Binding-site contacts:
Ligand atom C contacts residue THR46 of chain 1.F at 3.9 Å.
Ligand atom OH contacts residue ILE122 of chain 1.E at 3.8 Å.
Ligand atom OE1 contacts residue TRP252 of chain 1.F at 3.6 Å.
Ligand atom CB contacts residue LEU251 of chain 1.F at 3.5 Å (hydrophobic).
Ligand atom O contacts residue ASN135 of chain 1.F at 3.7 Å.
Ligand atom CA contacts residue LEU251 of chain 1.F at 3.4 Å (hydrophobic).
Ligand atom N contacts residue LEU251 of chain 1.F at 3.1 Å (h-bond).
Ligand atom CG2 contacts residue LEU251 of chain 1.F at 3.7 Å (hydrophobic).
Ligand atom O contacts residue LYS48 of chain 1.F at 3.6 Å.
Ligand atom CA contacts residue GLY47 of chain 1.F at 3.7 Å.
Ligand atom CD contacts residue ASP253 of chain 1.F at 4.0 Å.
Ligand atom NE2 contacts residue GLY47 of chain 1.F at 3.1 Å (h-bond).
Ligand atom CD contacts residue TRP252 of chain 1.F at 3.5 Å (hydrophobic).
Ligand atom CA contacts residue LYS48 of chain 1.F at 3.9 Å.
Ligand atom CG contacts residue ASN135 of chain 1.F at 3.4 Å.
Ligand atom CG contacts residue ILE49 of chain 1.F at 3.9 Å (hydrophobic).
Ligand atom NE2 contacts residue TRP252 of chain 1.F at 3.5 Å.
Ligand atom CZ contacts residue ILE122 of chain 1.E at 3.8 Å (hydrophobic).
Ligand atom CG1 contacts residue LEU187 of chain 1.F at 3.9 Å (hydrophobic).
Ligand atom C contacts residue LEU251 of chain 1.F at 3.8 Å (hydrophobic).
Ligand atom CG1 contacts residue ILE136 of chain 1.F at 3.7 Å (hydrophobic).
Ligand atom CD contacts residue GLY47 of chain 1.F at 3.8 Å.
Ligand atom O contacts residue LEU251 of chain 1.F at 3.8 Å.
Ligand atom CB contacts residue ILE136 of chain 1.F at 4.0 Å (hydrophobic).
Ligand atom N contacts residue GLY47 of chain 1.F at 3.7 Å.
Ligand atom CG contacts residue GLY47 of chain 1.F at 3.8 Å.
Ligand atom N contacts residue LYS48 of chain 1.F at 3.4 Å (salt-bridge).
Ligand atom CD contacts residue ASN135 of chain 1.F at 3.9 Å.
Ligand atom CD1 contacts residue ILE122 of chain 1.E at 3.8 Å (hydrophobic).
Ligand atom CD2 contacts residue ASN123 of chain 1.E at 3.8 Å.
Ligand atom OE1 contacts residue ASP253 of chain 1.F at 3.2 Å (salt-bridge).
Ligand atom OE1 contacts residue THR46 of chain 1.F at 3.6 Å (h-bond).
Ligand atom NE2 contacts residue ILE49 of chain 1.F at 3.7 Å.
Ligand atom NE2 contacts residue ASP253 of chain 1.F at 3.6 Å.
Ligand atom CE2 contacts residue ASN123 of chain 1.E at 3.7 Å.
Ligand atom CD contacts residue THR46 of chain 1.F at 3.9 Å.
Ligand atom CG1 contacts residue GLY250 of chain 1.F at 3.4 Å.
Ligand atom CB contacts residue GLY47 of chain 1.F at 3.7 Å.
Ligand atom CG2 contacts residue TRP252 of chain 1.F at 3.5 Å (hydrophobic).
Ligand atom CE1 contacts residue ILE122 of chain 1.E at 3.9 Å (hydrophobic).

Sequence of chain 1.F:
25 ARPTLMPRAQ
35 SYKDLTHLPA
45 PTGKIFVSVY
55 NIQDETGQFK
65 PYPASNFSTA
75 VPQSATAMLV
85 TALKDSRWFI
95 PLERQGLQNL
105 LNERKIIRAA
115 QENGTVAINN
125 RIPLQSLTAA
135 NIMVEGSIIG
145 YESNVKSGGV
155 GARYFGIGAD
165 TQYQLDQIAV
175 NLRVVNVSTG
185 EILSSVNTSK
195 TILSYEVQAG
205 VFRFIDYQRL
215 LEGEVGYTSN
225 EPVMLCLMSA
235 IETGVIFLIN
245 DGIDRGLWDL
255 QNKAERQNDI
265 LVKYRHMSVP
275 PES

A protein and the small-molecule ligand that binds it are described below.
Small molecule (SMILES): CC(C)[C@H](N)C(=O)N[C@H](C(=O)N1CCC[C@H]1C(=O)N[C@@H](CCC(N)=O)C(=O)N[C@@H](Cc1ccc(O)cc1)C(=O)NCC=O)C(C)C

Sequence of chain 1.E:
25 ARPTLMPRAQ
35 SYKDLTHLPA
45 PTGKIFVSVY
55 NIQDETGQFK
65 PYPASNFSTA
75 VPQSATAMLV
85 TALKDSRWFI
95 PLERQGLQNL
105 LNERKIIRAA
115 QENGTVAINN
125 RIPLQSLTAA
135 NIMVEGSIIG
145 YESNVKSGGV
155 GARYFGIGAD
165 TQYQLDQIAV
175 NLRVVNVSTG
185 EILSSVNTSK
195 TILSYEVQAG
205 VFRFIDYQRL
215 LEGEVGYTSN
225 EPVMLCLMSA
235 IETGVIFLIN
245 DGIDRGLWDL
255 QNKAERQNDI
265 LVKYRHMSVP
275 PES